This protein binds this small molecule.
Small molecule (SMILES): CC(=O)N[C@H]1[C@H](O[C@H]2[C@H](O)[C@@H](NC(C)=O)CO[C@@H]2CO)O[C@H](CO)[C@@H](O)[C@@H]1O

Sequence of chain 1.C:
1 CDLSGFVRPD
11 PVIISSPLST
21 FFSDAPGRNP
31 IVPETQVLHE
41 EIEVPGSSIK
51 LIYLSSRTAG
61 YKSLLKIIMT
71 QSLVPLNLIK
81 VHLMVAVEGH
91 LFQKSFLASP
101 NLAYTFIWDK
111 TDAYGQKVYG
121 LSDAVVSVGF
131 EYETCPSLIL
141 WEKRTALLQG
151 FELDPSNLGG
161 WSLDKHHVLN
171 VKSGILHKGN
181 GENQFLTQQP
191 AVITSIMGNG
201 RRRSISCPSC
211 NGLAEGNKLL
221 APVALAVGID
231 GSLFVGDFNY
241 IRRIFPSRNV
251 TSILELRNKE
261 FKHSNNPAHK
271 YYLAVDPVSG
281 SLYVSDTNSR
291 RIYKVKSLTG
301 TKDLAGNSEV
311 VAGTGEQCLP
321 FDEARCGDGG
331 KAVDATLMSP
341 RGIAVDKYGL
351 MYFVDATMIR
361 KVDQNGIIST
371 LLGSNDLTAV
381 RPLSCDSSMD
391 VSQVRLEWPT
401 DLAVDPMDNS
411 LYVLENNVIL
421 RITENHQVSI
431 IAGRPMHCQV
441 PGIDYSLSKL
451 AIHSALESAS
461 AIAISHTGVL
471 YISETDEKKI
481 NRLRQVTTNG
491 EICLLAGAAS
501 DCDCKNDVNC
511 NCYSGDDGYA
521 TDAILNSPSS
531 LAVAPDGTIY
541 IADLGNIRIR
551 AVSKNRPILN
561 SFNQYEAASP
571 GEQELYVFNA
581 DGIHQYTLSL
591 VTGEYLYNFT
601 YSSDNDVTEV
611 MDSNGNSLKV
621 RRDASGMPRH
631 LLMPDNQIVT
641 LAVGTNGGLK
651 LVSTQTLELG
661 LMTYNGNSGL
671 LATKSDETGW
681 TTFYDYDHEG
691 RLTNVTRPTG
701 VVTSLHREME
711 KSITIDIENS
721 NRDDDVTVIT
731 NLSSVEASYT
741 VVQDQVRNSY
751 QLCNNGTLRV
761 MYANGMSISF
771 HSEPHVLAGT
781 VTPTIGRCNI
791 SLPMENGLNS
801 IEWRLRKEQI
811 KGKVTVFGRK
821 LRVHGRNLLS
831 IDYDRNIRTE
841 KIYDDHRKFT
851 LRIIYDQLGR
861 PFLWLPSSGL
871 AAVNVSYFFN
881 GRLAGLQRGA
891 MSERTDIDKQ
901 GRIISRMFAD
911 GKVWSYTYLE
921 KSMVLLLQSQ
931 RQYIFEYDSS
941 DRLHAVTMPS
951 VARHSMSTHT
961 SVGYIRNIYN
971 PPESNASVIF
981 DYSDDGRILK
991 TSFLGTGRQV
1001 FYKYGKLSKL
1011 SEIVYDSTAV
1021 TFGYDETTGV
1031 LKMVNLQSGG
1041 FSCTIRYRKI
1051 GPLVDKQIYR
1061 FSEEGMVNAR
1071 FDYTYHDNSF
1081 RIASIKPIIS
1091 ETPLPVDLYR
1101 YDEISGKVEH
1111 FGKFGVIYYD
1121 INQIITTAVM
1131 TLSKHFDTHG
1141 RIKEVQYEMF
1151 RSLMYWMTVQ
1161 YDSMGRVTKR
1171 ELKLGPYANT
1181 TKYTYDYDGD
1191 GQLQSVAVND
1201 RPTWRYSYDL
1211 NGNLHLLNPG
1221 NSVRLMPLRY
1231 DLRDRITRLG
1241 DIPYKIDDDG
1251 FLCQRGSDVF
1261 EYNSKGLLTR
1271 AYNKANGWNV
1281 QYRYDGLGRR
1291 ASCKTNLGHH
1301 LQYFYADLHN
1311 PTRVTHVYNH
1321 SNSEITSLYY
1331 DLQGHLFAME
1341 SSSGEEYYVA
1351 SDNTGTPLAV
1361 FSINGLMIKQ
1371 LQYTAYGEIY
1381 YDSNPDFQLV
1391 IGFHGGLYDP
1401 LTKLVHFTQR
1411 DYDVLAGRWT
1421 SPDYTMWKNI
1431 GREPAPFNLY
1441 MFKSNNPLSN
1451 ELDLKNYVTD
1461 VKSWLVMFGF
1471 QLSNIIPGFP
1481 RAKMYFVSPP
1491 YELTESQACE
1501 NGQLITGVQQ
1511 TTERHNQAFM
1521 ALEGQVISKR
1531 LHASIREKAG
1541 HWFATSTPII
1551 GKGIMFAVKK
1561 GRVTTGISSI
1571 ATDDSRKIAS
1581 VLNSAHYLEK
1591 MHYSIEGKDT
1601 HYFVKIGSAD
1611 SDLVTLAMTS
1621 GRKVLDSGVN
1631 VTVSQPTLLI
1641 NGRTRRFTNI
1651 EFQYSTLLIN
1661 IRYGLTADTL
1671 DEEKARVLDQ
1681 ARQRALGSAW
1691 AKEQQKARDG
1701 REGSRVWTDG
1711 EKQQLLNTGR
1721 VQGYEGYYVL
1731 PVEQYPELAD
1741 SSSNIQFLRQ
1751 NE

Binding-site contacts:
Ligand atom C1 contacts residue ASN598 of chain 1.C at 1.4 Å.
Ligand atom O6 contacts residue TYR586 of chain 1.C at 3.4 Å (h-bond).
Ligand atom O7 contacts residue MET611 of chain 1.C at 3.5 Å.
Ligand atom C4 contacts residue ASN598 of chain 1.C at 4.2 Å.
Ligand atom O7 contacts residue TYR595 of chain 1.C at 3.3 Å.
Ligand atom C2 contacts residue ASN598 of chain 1.C at 2.4 Å.
Ligand atom C8 contacts residue MET611 of chain 1.C at 4.0 Å (hydrophobic).
Ligand atom C1 contacts residue TYR595 of chain 1.C at 4.2 Å (hydrophobic).
Ligand atom N2 contacts residue ASN598 of chain 1.C at 2.9 Å (h-bond).
Ligand atom C5 contacts residue ASN598 of chain 1.C at 3.6 Å.
Ligand atom C5 contacts residue TYR586 of chain 1.C at 4.4 Å (hydrophobic).
Ligand atom O7 contacts residue ASN598 of chain 1.C at 3.6 Å.
Ligand atom C8 contacts residue ASP612 of chain 1.C at 3.5 Å.
Ligand atom C8 contacts residue SER613 of chain 1.C at 4.4 Å.
Ligand atom C6 contacts residue TYR586 of chain 1.C at 4.1 Å (hydrophobic).
Ligand atom C5 contacts residue TYR595 of chain 1.C at 3.9 Å (hydrophobic).
Ligand atom O5 contacts residue TYR586 of chain 1.C at 3.5 Å.
Ligand atom C6 contacts residue TYR595 of chain 1.C at 3.9 Å (hydrophobic).
Ligand atom C8 contacts residue TYR595 of chain 1.C at 3.4 Å (hydrophobic).
Ligand atom O5 contacts residue TYR595 of chain 1.C at 4.2 Å.
Ligand atom C1 contacts residue TYR586 of chain 1.C at 4.2 Å (hydrophobic).
Ligand atom O5 contacts residue ASN598 of chain 1.C at 2.3 Å (h-bond).
Ligand atom C7 contacts residue MET611 of chain 1.C at 3.9 Å (hydrophobic).
Ligand atom C7 contacts residue ASN598 of chain 1.C at 3.6 Å.
Ligand atom C3 contacts residue ASN598 of chain 1.C at 3.8 Å.
Ligand atom O4 contacts residue TYR595 of chain 1.C at 4.5 Å.
Ligand atom C7 contacts residue TYR595 of chain 1.C at 3.7 Å (hydrophobic).